Sequence of chain 1.C:
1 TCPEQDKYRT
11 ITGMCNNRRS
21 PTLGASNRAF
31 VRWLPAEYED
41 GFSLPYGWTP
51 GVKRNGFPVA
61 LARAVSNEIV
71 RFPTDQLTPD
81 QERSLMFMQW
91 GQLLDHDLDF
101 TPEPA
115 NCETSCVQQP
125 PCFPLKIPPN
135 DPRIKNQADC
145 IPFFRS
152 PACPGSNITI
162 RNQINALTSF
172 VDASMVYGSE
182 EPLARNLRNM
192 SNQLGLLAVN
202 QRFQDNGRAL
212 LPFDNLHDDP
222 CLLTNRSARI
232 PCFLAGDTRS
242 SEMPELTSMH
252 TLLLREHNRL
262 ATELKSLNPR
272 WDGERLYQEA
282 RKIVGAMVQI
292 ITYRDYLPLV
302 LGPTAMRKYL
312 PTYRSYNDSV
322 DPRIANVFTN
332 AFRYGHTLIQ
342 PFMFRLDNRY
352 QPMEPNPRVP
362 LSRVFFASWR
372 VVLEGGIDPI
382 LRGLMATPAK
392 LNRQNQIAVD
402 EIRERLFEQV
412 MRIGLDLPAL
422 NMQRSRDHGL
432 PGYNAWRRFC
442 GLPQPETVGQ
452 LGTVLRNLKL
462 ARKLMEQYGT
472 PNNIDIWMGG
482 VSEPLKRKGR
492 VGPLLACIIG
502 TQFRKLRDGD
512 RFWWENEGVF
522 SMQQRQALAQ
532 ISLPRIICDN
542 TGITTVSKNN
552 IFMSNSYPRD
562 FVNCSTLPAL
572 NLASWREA

Binding-site contacts:
Ligand atom C4 contacts residue ASN564 of chain 1.C at 4.4 Å.
Ligand atom C6 contacts residue TYR558 of chain 1.C at 4.4 Å (hydrophobic).
Ligand atom O5 contacts residue ASN564 of chain 1.C at 2.5 Å (h-bond).
Ligand atom N2 contacts residue ASN564 of chain 1.C at 3.2 Å (h-bond).
Ligand atom C3 contacts residue ASN564 of chain 1.C at 3.9 Å.
Ligand atom C5 contacts residue ASN564 of chain 1.C at 3.8 Å.
Ligand atom O6 contacts residue PHE562 of chain 1.C at 4.3 Å.
Ligand atom C7 contacts residue ASN564 of chain 1.C at 4.2 Å.
Ligand atom C1 contacts residue ASN564 of chain 1.C at 1.5 Å.
Ligand atom C2 contacts residue ASN564 of chain 1.C at 2.7 Å.
Ligand atom O6 contacts residue PRO559 of chain 1.C at 4.1 Å.

A small-molecule ligand and the protein it binds are described below.
Small molecule (SMILES): CC(=O)N[C@@H]1[C@@H](O)[C@H](O)[C@@H](CO)O[C@H]1O